Binding-site contacts:
Ligand atom CE contacts residue ILE29 of chain 1.K at 3.9 Å (hydrophobic).
Ligand atom CB contacts residue TYR61 of chain 1.K at 3.4 Å (hydrophobic).
Ligand atom C5 contacts residue LEU24 of chain 1.K at 3.8 Å (hydrophobic).
Ligand atom CB contacts residue ILE91 of chain 1.K at 3.7 Å (hydrophobic).
Ligand atom CA contacts residue TYR61 of chain 1.K at 3.5 Å (hydrophobic).
Ligand atom C3 contacts residue LEU49 of chain 1.L at 3.8 Å (hydrophobic).
Ligand atom CE1 contacts residue THR80 of chain 1.L at 3.7 Å.
Ligand atom O1 contacts residue GLN52 of chain 1.L at 3.5 Å (h-bond).
Ligand atom CE1 contacts residue LEU115 of chain 1.K at 3.9 Å (hydrophobic).
Ligand atom CB contacts residue GLN89 of chain 1.K at 3.2 Å.
Ligand atom CE2 contacts residue LEU49 of chain 1.L at 3.7 Å (hydrophobic).
Ligand atom C contacts residue TYR61 of chain 1.K at 3.3 Å (hydrophobic).
Ligand atom O contacts residue TYR63 of chain 1.K at 2.5 Å (h-bond).
Ligand atom N contacts residue TYR61 of chain 1.K at 3.5 Å.
Ligand atom C5 contacts residue ILE29 of chain 1.K at 3.6 Å (hydrophobic).
Ligand atom C contacts residue TYR63 of chain 1.K at 3.5 Å (hydrophobic).
Ligand atom CD1 contacts residue HIS83 of chain 1.L at 3.6 Å.
Ligand atom CB contacts residue MET190 of chain 1.K at 3.9 Å (hydrophobic).
Ligand atom CD2 contacts residue TYR63 of chain 1.K at 3.6 Å (hydrophobic).
Ligand atom CB contacts residue TYR61 of chain 1.K at 3.8 Å (hydrophobic).
Ligand atom N contacts residue LEU49 of chain 1.L at 3.7 Å.
Ligand atom CE contacts residue ASP27 of chain 1.K at 3.2 Å.
Ligand atom C6 contacts residue ASP27 of chain 1.K at 2.7 Å.
Ligand atom CE contacts residue TYR61 of chain 1.K at 3.9 Å (hydrophobic).
Ligand atom N contacts residue TYR63 of chain 1.K at 3.9 Å.
Ligand atom O contacts residue GLN89 of chain 1.K at 3.7 Å.
Ligand atom CD contacts residue TYR63 of chain 1.K at 3.4 Å (hydrophobic).
Ligand atom CZ contacts residue THR80 of chain 1.L at 3.3 Å.
Ligand atom O1 contacts residue LEU49 of chain 1.L at 3.7 Å.
Ligand atom C2 contacts residue LEU49 of chain 1.L at 3.6 Å (hydrophobic).
Ligand atom N contacts residue TYR63 of chain 1.K at 3.0 Å (h-bond).
Ligand atom CE2 contacts residue TYR63 of chain 1.K at 3.9 Å (hydrophobic).
Ligand atom CA contacts residue TYR63 of chain 1.K at 3.9 Å (hydrophobic).
Ligand atom C6 contacts residue ALA53 of chain 1.L at 3.8 Å (hydrophobic).
Ligand atom C3 contacts residue TYR63 of chain 1.K at 3.6 Å (hydrophobic).
Ligand atom CA contacts residue GLN89 of chain 1.K at 3.8 Å.
Ligand atom O contacts residue TYR61 of chain 1.K at 3.5 Å.
Ligand atom CZ contacts residue LEU115 of chain 1.K at 3.9 Å (hydrophobic).
Ligand atom CA contacts residue TYR61 of chain 1.K at 3.5 Å (hydrophobic).
Ligand atom C2 contacts residue TYR63 of chain 1.K at 3.8 Å (hydrophobic).

The small molecule below binds the protein below.
Small molecule (SMILES): CC/C=C/C(=O)N[C@@H](Cc1ccccc1)C(=O)N[C@H]1COC(=O)[C@@H]2C[C@@H](C)CN2C(=O)[C@H](C)NC(=O)[C@@H]2CCCCN2C(=O)[C@@H]2CCCN2C1=O

Sequence of chain 1.L:
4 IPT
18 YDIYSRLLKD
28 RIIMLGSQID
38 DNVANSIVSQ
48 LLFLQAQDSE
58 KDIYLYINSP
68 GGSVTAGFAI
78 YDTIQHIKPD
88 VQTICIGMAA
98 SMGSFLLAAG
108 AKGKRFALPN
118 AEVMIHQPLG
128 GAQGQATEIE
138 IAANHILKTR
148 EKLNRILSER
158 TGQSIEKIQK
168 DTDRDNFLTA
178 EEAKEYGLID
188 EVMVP

Sequence of chain 1.K:
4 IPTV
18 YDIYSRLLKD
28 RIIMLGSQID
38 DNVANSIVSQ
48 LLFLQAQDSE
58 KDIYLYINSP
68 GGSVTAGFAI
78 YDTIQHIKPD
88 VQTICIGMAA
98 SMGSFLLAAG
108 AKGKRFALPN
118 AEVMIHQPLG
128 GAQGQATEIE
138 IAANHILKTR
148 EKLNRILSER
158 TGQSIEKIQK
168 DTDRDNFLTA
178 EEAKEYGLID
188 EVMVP